Binding-site contacts:
Ligand atom C4 contacts residue ASP287 of chain 1.J at 3.6 Å.
Ligand atom C1 contacts residue ASN288 of chain 1.J at 3.4 Å.
Ligand atom O4 contacts residue VAL67 of chain 1.J at 3.9 Å.
Ligand atom C2 contacts residue LYS285 of chain 1.J at 4.1 Å.
Ligand atom O1B contacts residue HIS69 of chain 1.J at 3.9 Å.
Ligand atom O1A contacts residue HIS69 of chain 1.J at 2.7 Å (h-bond).
Ligand atom C4 contacts residue LYS285 of chain 1.J at 3.8 Å.
Ligand atom C11 contacts residue ARG58 of chain 1.J at 3.3 Å.
Ligand atom C3 contacts residue VAL67 of chain 1.J at 4.3 Å (hydrophobic).
Ligand atom O1B contacts residue VAL67 of chain 1.J at 3.4 Å.
Ligand atom C4 contacts residue VAL67 of chain 1.J at 3.8 Å (hydrophobic).
Ligand atom N5 contacts residue GLU66 of chain 1.J at 3.4 Å (salt-bridge).
Ligand atom O8 contacts residue HIS69 of chain 1.J at 3.8 Å.
Ligand atom C1 contacts residue VAL67 of chain 1.J at 4.0 Å (hydrophobic).
Ligand atom O4 contacts residue LYS285 of chain 1.J at 3.6 Å (salt-bridge).
Ligand atom C1 contacts residue LYS285 of chain 1.J at 3.8 Å.
Ligand atom O4 contacts residue ASP287 of chain 1.J at 2.8 Å (salt-bridge).
Ligand atom C1 contacts residue HIS69 of chain 1.J at 3.6 Å.
Ligand atom C6 contacts residue ASN288 of chain 1.J at 4.2 Å.
Ligand atom C11 contacts residue LEU79 of chain 1.J at 3.6 Å (hydrophobic).
Ligand atom O10 contacts residue ARG58 of chain 1.J at 3.2 Å (salt-bridge).
Ligand atom O1A contacts residue ASN288 of chain 1.J at 3.2 Å (h-bond).
Ligand atom C5 contacts residue ASP287 of chain 1.J at 4.1 Å.
Ligand atom C10 contacts residue ARG58 of chain 1.J at 3.7 Å.
Ligand atom C5 contacts residue GLU66 of chain 1.J at 3.8 Å.
Ligand atom C4 contacts residue GLU66 of chain 1.J at 3.1 Å.
Ligand atom C6 contacts residue ASP287 of chain 1.J at 3.5 Å.
Ligand atom C3 contacts residue LYS285 of chain 1.J at 4.0 Å.
Ligand atom O4 contacts residue ARG292 of chain 1.J at 3.8 Å.
Ligand atom C10 contacts residue GLU66 of chain 1.J at 3.5 Å.
Ligand atom O1B contacts residue LYS285 of chain 1.J at 2.8 Å (salt-bridge).
Ligand atom C11 contacts residue GLU66 of chain 1.J at 3.4 Å.
Ligand atom O10 contacts residue GLU66 of chain 1.J at 3.8 Å.
Ligand atom O1A contacts residue VAL67 of chain 1.J at 4.3 Å.
Ligand atom O1B contacts residue ASN288 of chain 1.J at 3.0 Å (h-bond).
Ligand atom O6 contacts residue ASP287 of chain 1.J at 4.3 Å.
Ligand atom O3 contacts residue LYS285 of chain 1.J at 3.8 Å.
Ligand atom O4 contacts residue GLU66 of chain 1.J at 2.5 Å (salt-bridge).
Ligand atom C5 contacts residue ASN288 of chain 1.J at 4.1 Å.
Ligand atom C4 contacts residue ASN288 of chain 1.J at 3.8 Å.

This small molecule binds to this protein.
Small molecule (SMILES): CC(=O)N[C@H]1[C@H]([C@H](O)[C@H](O)CO)O[C@@](O[C@H]2[C@@H](O)[C@@H](CO)O[C@@H](O[C@H]3[C@H](O)[C@@H](O)[C@H](O)O[C@@H]3CO)[C@@H]2O)(C(=O)O)C[C@@H]1O

Sequence of chain 1.J:
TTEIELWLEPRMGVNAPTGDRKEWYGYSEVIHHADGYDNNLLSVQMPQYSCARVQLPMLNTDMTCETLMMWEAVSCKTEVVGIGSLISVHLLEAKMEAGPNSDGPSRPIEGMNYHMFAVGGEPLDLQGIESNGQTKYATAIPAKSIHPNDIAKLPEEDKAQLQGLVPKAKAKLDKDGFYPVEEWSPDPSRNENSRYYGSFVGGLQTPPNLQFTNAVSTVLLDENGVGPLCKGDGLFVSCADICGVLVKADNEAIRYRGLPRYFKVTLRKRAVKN